Binding-site contacts:
Ligand atom C02 contacts residue ILE246 of chain 1.B at 3.6 Å (hydrophobic).
Ligand atom C06 contacts residue LEU229 of chain 1.B at 3.4 Å (hydrophobic).
Ligand atom N16 contacts residue GLY279 of chain 1.B at 3.5 Å (h-bond).
Ligand atom C02 contacts residue PHE283 of chain 1.B at 3.7 Å (hydrophobic).
Ligand atom N17 contacts residue GLY279 of chain 1.B at 3.6 Å.
Ligand atom C13 contacts residue TYR247 of chain 1.B at 3.8 Å (hydrophobic).
Ligand atom C15 contacts residue TYR247 of chain 1.B at 3.6 Å (hydrophobic).
Ligand atom N17 contacts residue MET267 of chain 1.B at 3.8 Å.
Ligand atom C24 contacts residue PRO266 of chain 1.B at 3.8 Å (hydrophobic).
Ligand atom C25 contacts residue PRO266 of chain 1.B at 3.8 Å (hydrophobic).
Ligand atom C14 contacts residue GLY279 of chain 1.B at 3.6 Å.
Ligand atom C14 contacts residue TYR247 of chain 1.B at 3.7 Å (hydrophobic).
Ligand atom C21 contacts residue GLY279 of chain 1.B at 3.8 Å.
Ligand atom N01 contacts residue PHE283 of chain 1.B at 3.7 Å.
Ligand atom C25 contacts residue MET267 of chain 1.B at 3.7 Å (hydrophobic).
Ligand atom N08 contacts residue PHE283 of chain 1.B at 3.5 Å.
Ligand atom C07 contacts residue GLN280 of chain 1.B at 3.3 Å.
Ligand atom N10 contacts residue GLN280 of chain 1.B at 3.0 Å (h-bond).
Ligand atom N19 contacts residue GLY279 of chain 1.B at 3.5 Å.
Ligand atom C13 contacts residue MET267 of chain 1.B at 3.6 Å (hydrophobic).
Ligand atom C03 contacts residue PHE283 of chain 1.B at 3.6 Å (hydrophobic).
Ligand atom C09 contacts residue PHE283 of chain 1.B at 3.7 Å (hydrophobic).
Ligand atom N20 contacts residue MET267 of chain 1.B at 3.6 Å.
Ligand atom C14 contacts residue PHE283 of chain 1.B at 3.7 Å (hydrophobic).
Ligand atom C15 contacts residue GLY279 of chain 1.B at 3.4 Å.
Ligand atom N12 contacts residue PHE250 of chain 1.B at 3.5 Å.
Ligand atom N20 contacts residue GLY279 of chain 1.B at 3.8 Å.
Ligand atom C04 contacts residue PHE283 of chain 1.B at 3.5 Å (hydrophobic).
Ligand atom N19 contacts residue TYR247 of chain 1.B at 2.8 Å (h-bond).
Ligand atom C18 contacts residue GLY279 of chain 1.B at 3.4 Å.
Ligand atom C23 contacts residue GLU275 of chain 1.B at 3.6 Å.
Ligand atom C07 contacts residue VAL232 of chain 1.B at 3.9 Å (hydrophobic).
Ligand atom C23 contacts residue LYS272 of chain 1.B at 3.5 Å.
Ligand atom N12 contacts residue PHE283 of chain 1.B at 3.7 Å.
Ligand atom N01 contacts residue LEU229 of chain 1.B at 3.8 Å.
Ligand atom C18 contacts residue MET267 of chain 1.B at 3.8 Å (hydrophobic).
Ligand atom C11 contacts residue PHE250 of chain 1.B at 3.8 Å (hydrophobic).
Ligand atom C03 contacts residue ILE246 of chain 1.B at 3.8 Å (hydrophobic).
Ligand atom C23 contacts residue VAL276 of chain 1.B at 3.8 Å (hydrophobic).
Ligand atom C14 contacts residue GLN280 of chain 1.B at 3.8 Å.

The small molecule below binds the protein below.
Small molecule (SMILES): CCc1ncc(C)c2nc(CCc3nc(N4CCCC4)nn3C)nn12

Sequence of chain 1.B:
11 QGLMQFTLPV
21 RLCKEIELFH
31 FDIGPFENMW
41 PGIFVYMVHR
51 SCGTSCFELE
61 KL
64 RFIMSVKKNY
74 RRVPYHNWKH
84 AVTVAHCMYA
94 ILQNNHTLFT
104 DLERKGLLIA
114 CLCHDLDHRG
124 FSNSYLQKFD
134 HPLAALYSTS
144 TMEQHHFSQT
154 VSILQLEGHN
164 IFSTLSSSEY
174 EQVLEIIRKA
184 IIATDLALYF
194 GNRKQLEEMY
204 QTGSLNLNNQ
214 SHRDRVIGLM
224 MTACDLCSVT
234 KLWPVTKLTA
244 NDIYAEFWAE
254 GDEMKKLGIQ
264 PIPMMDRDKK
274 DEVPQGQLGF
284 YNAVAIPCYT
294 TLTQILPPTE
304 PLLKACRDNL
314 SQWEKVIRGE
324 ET